Sequence of chain 1.A:
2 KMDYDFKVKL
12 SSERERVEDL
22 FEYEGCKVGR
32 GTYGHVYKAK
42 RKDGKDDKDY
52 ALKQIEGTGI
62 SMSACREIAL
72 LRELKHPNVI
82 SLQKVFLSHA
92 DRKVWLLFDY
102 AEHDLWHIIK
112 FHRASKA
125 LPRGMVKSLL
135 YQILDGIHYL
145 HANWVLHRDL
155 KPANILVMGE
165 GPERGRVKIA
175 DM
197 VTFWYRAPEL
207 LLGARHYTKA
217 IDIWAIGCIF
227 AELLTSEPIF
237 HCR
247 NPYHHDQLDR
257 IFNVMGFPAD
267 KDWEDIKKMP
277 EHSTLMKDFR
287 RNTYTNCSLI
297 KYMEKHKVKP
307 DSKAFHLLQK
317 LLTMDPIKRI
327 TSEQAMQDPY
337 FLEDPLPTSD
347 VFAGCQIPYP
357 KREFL

This protein binds this small molecule.
Small molecule (SMILES): Cc1ccc(-n2nc(C(C)(C)C)cc2NC(=O)NCCN2CCOCC2)cc1

Binding-site contacts:
Ligand atom C20 contacts residue PHE99 of chain 1.A at 3.8 Å (hydrophobic).
Ligand atom O21 contacts residue ILE81 of chain 1.A at 3.3 Å.
Ligand atom O25 contacts residue MET176 of chain 1.A at 3.5 Å.
Ligand atom N19 contacts residue ASP175 of chain 1.A at 3.7 Å.
Ligand atom N19 contacts residue GLU68 of chain 1.A at 3.5 Å (salt-bridge).
Ligand atom C7 contacts residue SER64 of chain 1.A at 3.4 Å.
Ligand atom C5 contacts residue GLU68 of chain 1.A at 3.8 Å.
Ligand atom O21 contacts residue ALA174 of chain 1.A at 3.7 Å.
Ligand atom C10 contacts residue ASP175 of chain 1.A at 3.5 Å.
Ligand atom C1 contacts residue ARG67 of chain 1.A at 3.5 Å.
Ligand atom C12 contacts residue LEU72 of chain 1.A at 3.9 Å (hydrophobic).
Ligand atom C3 contacts residue ARG67 of chain 1.A at 4.0 Å.
Ligand atom C14 contacts residue ILE173 of chain 1.A at 3.6 Å (hydrophobic).
Ligand atom N9 contacts residue ASP175 of chain 1.A at 3.5 Å.
Ligand atom C2 contacts residue GLU68 of chain 1.A at 3.6 Å.
Ligand atom C12 contacts residue ILE81 of chain 1.A at 4.0 Å (hydrophobic).
Ligand atom C4 contacts residue ASP175 of chain 1.A at 3.9 Å.
Ligand atom C15 contacts residue LEU75 of chain 1.A at 3.8 Å (hydrophobic).
Ligand atom C16 contacts residue HIS151 of chain 1.A at 3.8 Å.
Ligand atom C18 contacts residue ASP175 of chain 1.A at 3.4 Å.
Ligand atom C11 contacts residue ASP175 of chain 1.A at 3.5 Å.
Ligand atom C28 contacts residue MET176 of chain 1.A at 3.7 Å (hydrophobic).
Ligand atom N17 contacts residue GLU68 of chain 1.A at 3.3 Å (salt-bridge).
Ligand atom C3 contacts residue GLU68 of chain 1.A at 3.8 Å.
Ligand atom C4 contacts residue GLU68 of chain 1.A at 3.8 Å.
Ligand atom C1 contacts residue GLU68 of chain 1.A at 3.4 Å.
Ligand atom C26 contacts residue VAL37 of chain 1.A at 3.6 Å (hydrophobic).
Ligand atom C27 contacts residue MET176 of chain 1.A at 3.7 Å (hydrophobic).
Ligand atom C28 contacts residue ASP175 of chain 1.A at 3.5 Å.
Ligand atom C6 contacts residue ASP175 of chain 1.A at 3.6 Å.
Ligand atom C2 contacts residue ARG67 of chain 1.A at 3.8 Å.
Ligand atom N19 contacts residue LYS54 of chain 1.A at 3.9 Å.
Ligand atom N8 contacts residue ASP175 of chain 1.A at 3.5 Å.
Ligand atom N19 contacts residue PHE99 of chain 1.A at 3.7 Å.
Ligand atom C18 contacts residue GLU68 of chain 1.A at 3.9 Å.
Ligand atom N17 contacts residue ASP175 of chain 1.A at 3.3 Å (salt-bridge).
Ligand atom C6 contacts residue GLU68 of chain 1.A at 3.9 Å.
Ligand atom C12 contacts residue ASP175 of chain 1.A at 3.5 Å.
Ligand atom C22 contacts residue LYS54 of chain 1.A at 3.8 Å.
Ligand atom O21 contacts residue ASP175 of chain 1.A at 3.3 Å (salt-bridge).